Binding-site contacts:
Ligand atom C3 contacts residue GLU47 of chain 3.A at 3.9 Å.
Ligand atom C contacts residue TRP89 of chain 3.A at 4.5 Å (hydrophobic).
Ligand atom C3 contacts residue PHE46 of chain 3.A at 3.6 Å (hydrophobic).
Ligand atom O contacts residue GLU47 of chain 3.A at 4.2 Å.
Ligand atom C contacts residue TRP61 of chain 3.A at 4.5 Å (hydrophobic).
Ligand atom C3 contacts residue TRP61 of chain 3.A at 4.4 Å (hydrophobic).
Ligand atom C2 contacts residue PHE46 of chain 3.A at 4.0 Å (hydrophobic).
Ligand atom C2 contacts residue TRP61 of chain 3.A at 3.4 Å (hydrophobic).
Ligand atom N1 contacts residue PHE46 of chain 3.A at 3.5 Å.
Ligand atom N1 contacts residue GLU47 of chain 3.A at 2.7 Å (salt-bridge).
Ligand atom N contacts residue GLU47 of chain 3.A at 2.9 Å (salt-bridge).
Ligand atom O contacts residue ASP94 of chain 3.A at 3.8 Å.
Ligand atom C contacts residue GLU47 of chain 3.A at 3.9 Å.
Ligand atom C3 contacts residue LEU45 of chain 3.A at 4.0 Å (hydrophobic).
Ligand atom O contacts residue TRP89 of chain 3.A at 3.6 Å.
Ligand atom C1 contacts residue TRP61 of chain 3.A at 3.3 Å (hydrophobic).
Ligand atom C contacts residue PHE46 of chain 3.A at 3.5 Å (hydrophobic).
Ligand atom O contacts residue PHE46 of chain 3.A at 3.9 Å.
Ligand atom C1 contacts residue PHE46 of chain 3.A at 4.1 Å (hydrophobic).
Ligand atom N contacts residue PHE46 of chain 3.A at 3.4 Å.

Sequence of chain 3.A:
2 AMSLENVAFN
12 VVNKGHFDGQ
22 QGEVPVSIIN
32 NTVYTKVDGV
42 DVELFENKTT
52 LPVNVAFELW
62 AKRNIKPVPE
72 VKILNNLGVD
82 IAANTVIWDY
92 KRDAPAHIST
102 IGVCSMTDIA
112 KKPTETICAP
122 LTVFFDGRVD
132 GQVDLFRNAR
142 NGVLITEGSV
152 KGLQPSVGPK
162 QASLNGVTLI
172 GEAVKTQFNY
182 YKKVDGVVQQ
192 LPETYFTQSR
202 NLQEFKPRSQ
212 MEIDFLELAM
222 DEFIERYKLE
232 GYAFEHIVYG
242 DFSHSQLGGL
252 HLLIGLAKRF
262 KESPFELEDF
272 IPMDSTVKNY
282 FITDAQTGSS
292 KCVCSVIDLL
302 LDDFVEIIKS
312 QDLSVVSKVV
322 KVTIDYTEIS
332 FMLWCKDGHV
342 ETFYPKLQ

The small molecule below binds the protein below.
Small molecule (SMILES): O=c1cccn[nH]1